This protein binds this small molecule.
Small molecule (SMILES): CC(=O)N[C@@H]1[C@@H](O)[C@H](O)[C@@H](CO)O[C@H]1O

Binding-site contacts:
Ligand atom O5 contacts residue ASN396 of chain 1.C at 2.4 Å (h-bond).
Ligand atom C2 contacts residue ASN396 of chain 1.C at 2.5 Å.
Ligand atom C4 contacts residue ASN396 of chain 1.C at 4.3 Å.
Ligand atom C1 contacts residue ASN396 of chain 1.C at 1.4 Å.
Ligand atom C8 contacts residue PHE385 of chain 1.C at 4.0 Å (hydrophobic).
Ligand atom N2 contacts residue VAL383 of chain 1.C at 4.1 Å.
Ligand atom N2 contacts residue PHE385 of chain 1.C at 4.2 Å.
Ligand atom C5 contacts residue ASN396 of chain 1.C at 3.7 Å.
Ligand atom C7 contacts residue ASN396 of chain 1.C at 4.2 Å.
Ligand atom N2 contacts residue ASN396 of chain 1.C at 2.9 Å (h-bond).
Ligand atom C3 contacts residue ASN396 of chain 1.C at 3.8 Å.

Sequence of chain 1.C:
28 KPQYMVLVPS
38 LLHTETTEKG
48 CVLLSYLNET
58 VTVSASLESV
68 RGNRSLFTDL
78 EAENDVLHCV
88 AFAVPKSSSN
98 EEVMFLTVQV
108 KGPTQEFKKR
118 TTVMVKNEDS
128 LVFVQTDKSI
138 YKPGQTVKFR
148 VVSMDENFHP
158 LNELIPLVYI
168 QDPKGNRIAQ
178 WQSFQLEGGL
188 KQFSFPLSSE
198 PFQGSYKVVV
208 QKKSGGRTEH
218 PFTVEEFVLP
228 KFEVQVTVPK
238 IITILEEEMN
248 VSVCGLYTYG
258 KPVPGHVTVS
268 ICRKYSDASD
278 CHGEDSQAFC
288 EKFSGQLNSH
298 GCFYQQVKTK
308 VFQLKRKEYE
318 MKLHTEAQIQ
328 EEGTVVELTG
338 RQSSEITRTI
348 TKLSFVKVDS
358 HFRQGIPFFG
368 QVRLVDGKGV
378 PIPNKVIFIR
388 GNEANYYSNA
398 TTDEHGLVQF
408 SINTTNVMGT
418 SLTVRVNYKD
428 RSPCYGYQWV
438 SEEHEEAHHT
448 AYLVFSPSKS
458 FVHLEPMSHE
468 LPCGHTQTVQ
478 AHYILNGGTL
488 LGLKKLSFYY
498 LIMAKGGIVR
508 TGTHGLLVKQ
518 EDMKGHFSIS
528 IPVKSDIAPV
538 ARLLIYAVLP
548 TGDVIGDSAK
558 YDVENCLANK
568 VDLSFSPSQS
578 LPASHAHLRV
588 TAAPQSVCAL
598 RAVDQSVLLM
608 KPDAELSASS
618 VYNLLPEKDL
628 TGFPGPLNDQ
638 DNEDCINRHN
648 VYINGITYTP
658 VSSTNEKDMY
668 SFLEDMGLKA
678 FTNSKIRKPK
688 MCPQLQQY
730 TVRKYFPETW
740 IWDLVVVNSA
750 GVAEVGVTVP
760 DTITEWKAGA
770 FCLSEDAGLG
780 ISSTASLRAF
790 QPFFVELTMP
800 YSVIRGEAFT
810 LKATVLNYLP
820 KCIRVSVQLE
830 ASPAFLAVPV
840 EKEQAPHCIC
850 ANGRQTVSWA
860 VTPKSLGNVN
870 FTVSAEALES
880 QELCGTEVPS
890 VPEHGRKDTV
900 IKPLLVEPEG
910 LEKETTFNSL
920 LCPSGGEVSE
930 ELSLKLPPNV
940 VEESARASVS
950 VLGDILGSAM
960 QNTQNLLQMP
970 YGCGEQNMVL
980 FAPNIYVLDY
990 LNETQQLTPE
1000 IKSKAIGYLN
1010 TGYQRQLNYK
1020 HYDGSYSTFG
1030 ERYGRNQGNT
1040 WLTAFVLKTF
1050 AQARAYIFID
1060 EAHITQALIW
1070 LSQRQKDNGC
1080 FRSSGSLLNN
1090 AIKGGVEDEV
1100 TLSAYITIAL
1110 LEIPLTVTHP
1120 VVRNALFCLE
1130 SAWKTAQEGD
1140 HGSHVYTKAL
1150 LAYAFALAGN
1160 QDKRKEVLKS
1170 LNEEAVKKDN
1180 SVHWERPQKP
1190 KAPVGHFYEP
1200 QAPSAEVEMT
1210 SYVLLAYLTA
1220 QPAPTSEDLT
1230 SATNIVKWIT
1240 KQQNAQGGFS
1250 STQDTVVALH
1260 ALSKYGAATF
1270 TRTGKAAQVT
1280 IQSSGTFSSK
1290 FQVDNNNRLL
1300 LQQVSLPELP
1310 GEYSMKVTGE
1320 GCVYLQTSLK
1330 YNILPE